Sequence of chain 2.A:
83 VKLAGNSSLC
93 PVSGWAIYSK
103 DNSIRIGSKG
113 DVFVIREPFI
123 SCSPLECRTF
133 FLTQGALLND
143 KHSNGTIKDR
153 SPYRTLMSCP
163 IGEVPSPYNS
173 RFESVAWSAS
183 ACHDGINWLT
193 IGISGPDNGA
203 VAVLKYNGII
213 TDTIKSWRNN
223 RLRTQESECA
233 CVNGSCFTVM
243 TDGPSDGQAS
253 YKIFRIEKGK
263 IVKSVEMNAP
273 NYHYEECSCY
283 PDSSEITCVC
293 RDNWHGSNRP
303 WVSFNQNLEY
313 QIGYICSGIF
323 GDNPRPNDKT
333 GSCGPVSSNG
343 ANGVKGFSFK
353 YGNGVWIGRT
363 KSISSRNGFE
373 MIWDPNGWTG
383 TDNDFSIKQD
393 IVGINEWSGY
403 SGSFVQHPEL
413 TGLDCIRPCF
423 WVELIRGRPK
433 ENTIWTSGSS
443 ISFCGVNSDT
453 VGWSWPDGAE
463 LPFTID

Binding-site contacts:
Ligand atom NE contacts residue ASP151 of chain 2.A at 3.2 Å (salt-bridge).
Ligand atom C6 contacts residue GLU278 of chain 2.A at 3.5 Å.
Ligand atom O1B contacts residue ARG368 of chain 2.A at 2.8 Å (salt-bridge).
Ligand atom NH1 contacts residue ARG156 of chain 2.A at 3.2 Å (salt-bridge).
Ligand atom O8 contacts residue GLU277 of chain 2.A at 2.8 Å (salt-bridge).
Ligand atom C9 contacts residue GLU277 of chain 2.A at 3.3 Å.
Ligand atom C1 contacts residue TYR402 of chain 2.A at 3.2 Å (hydrophobic).
Ligand atom NH1 contacts residue TRP179 of chain 2.A at 3.0 Å (h-bond).
Ligand atom C4 contacts residue TYR402 of chain 2.A at 3.7 Å (hydrophobic).
Ligand atom NH2 contacts residue TRP179 of chain 2.A at 3.5 Å (h-bond).
Ligand atom O10 contacts residue ARG152 of chain 2.A at 3.0 Å (salt-bridge).
Ligand atom O1A contacts residue ARG368 of chain 2.A at 3.0 Å (salt-bridge).
Ligand atom O6 contacts residue TYR402 of chain 2.A at 3.7 Å.
Ligand atom C3 contacts residue GLU119 of chain 2.A at 3.7 Å.
Ligand atom O9 contacts residue ARG225 of chain 2.A at 3.5 Å (salt-bridge).
Ligand atom O8 contacts residue GLU278 of chain 2.A at 3.6 Å.
Ligand atom C6 contacts residue TYR402 of chain 2.A at 3.7 Å (hydrophobic).
Ligand atom C1 contacts residue ARG368 of chain 2.A at 3.6 Å.
Ligand atom NH1 contacts residue GLU119 of chain 2.A at 3.5 Å (salt-bridge).
Ligand atom NE contacts residue GLU119 of chain 2.A at 3.4 Å (salt-bridge).
Ligand atom NH2 contacts residue GLU119 of chain 2.A at 3.6 Å.
Ligand atom NH2 contacts residue GLU228 of chain 2.A at 3.2 Å (salt-bridge).
Ligand atom NH1 contacts residue ASP151 of chain 2.A at 3.1 Å (salt-bridge).
Ligand atom C8 contacts residue ARG293 of chain 2.A at 3.7 Å.
Ligand atom O1A contacts residue TYR402 of chain 2.A at 3.6 Å.
Ligand atom O1B contacts residue TYR402 of chain 2.A at 3.5 Å (h-bond).
Ligand atom C2 contacts residue TYR402 of chain 2.A at 3.1 Å (hydrophobic).
Ligand atom O1A contacts residue ARG118 of chain 2.A at 2.8 Å (salt-bridge).
Ligand atom O1B contacts residue ARG293 of chain 2.A at 3.2 Å (salt-bridge).
Ligand atom C3 contacts residue TYR402 of chain 2.A at 3.3 Å (hydrophobic).
Ligand atom O10 contacts residue ASP151 of chain 2.A at 3.6 Å.
Ligand atom C9 contacts residue SER247 of chain 2.A at 3.6 Å.
Ligand atom C3 contacts residue ASP151 of chain 2.A at 3.4 Å.
Ligand atom O9 contacts residue SER247 of chain 2.A at 3.2 Å.
Ligand atom C4 contacts residue ASP151 of chain 2.A at 3.8 Å.
Ligand atom CZ contacts residue TRP179 of chain 2.A at 3.6 Å (hydrophobic).
Ligand atom O8 contacts residue ARG293 of chain 2.A at 3.3 Å (salt-bridge).
Ligand atom C8 contacts residue GLU277 of chain 2.A at 3.6 Å.
Ligand atom O9 contacts residue GLU277 of chain 2.A at 2.6 Å (salt-bridge).
Ligand atom CZ contacts residue GLU119 of chain 2.A at 3.4 Å.

This small molecule binds to this protein.
Small molecule (SMILES): [H]/N=C(\N)N[C@H]1C=C(C(=O)O)O[C@@H]([C@H](O)[C@H](O)CO)[C@@H]1NC(C)=O